Binding-site contacts:
Ligand atom O3 contacts residue TYR30 of chain 1.A at 2.9 Å.
Ligand atom O4 contacts residue TYR30 of chain 1.A at 4.3 Å.
Ligand atom O7 contacts residue PRO2 of chain 1.A at 3.0 Å (h-bond).
Ligand atom C7 contacts residue PRO2 of chain 1.A at 3.8 Å (hydrophobic).
Ligand atom O7 contacts residue PRO3 of chain 1.A at 3.2 Å (h-bond).
Ligand atom C1 contacts residue TYR30 of chain 1.A at 4.2 Å (hydrophobic).
Ligand atom O5 contacts residue THR33 of chain 1.A at 4.0 Å.
Ligand atom C1 contacts residue ASN32 of chain 1.A at 3.6 Å.
Ligand atom N2 contacts residue TYR30 of chain 1.A at 3.4 Å.
Ligand atom N2 contacts residue PRO2 of chain 1.A at 4.2 Å.
Ligand atom O5 contacts residue ASN31 of chain 1.A at 2.3 Å (h-bond).
Ligand atom C6 contacts residue THR33 of chain 1.A at 3.7 Å.
Ligand atom O5 contacts residue ASN32 of chain 1.A at 2.8 Å (h-bond).
Ligand atom C8 contacts residue PRO3 of chain 1.A at 3.9 Å (hydrophobic).
Ligand atom O6 contacts residue ASN32 of chain 1.A at 3.5 Å.
Ligand atom C7 contacts residue TYR30 of chain 1.A at 4.5 Å (hydrophobic).
Ligand atom C4 contacts residue ASN31 of chain 1.A at 4.1 Å.
Ligand atom O6 contacts residue GLU35 of chain 1.B at 3.2 Å.
Ligand atom C4 contacts residue THR33 of chain 1.A at 3.9 Å.
Ligand atom C4 contacts residue TYR30 of chain 1.A at 3.9 Å (hydrophobic).
Ligand atom C2 contacts residue ASN31 of chain 1.A at 2.4 Å.
Ligand atom C7 contacts residue PRO3 of chain 1.A at 3.6 Å (hydrophobic).
Ligand atom N2 contacts residue ASN31 of chain 1.A at 2.9 Å (h-bond).
Ligand atom C5 contacts residue ASN32 of chain 1.A at 3.5 Å.
Ligand atom C3 contacts residue ASN31 of chain 1.A at 3.7 Å.
Ligand atom O4 contacts residue THR33 of chain 1.A at 4.4 Å.
Ligand atom C2 contacts residue TYR30 of chain 1.A at 3.2 Å (hydrophobic).
Ligand atom O6 contacts residue THR33 of chain 1.A at 2.4 Å (h-bond).
Ligand atom C2 contacts residue ASN32 of chain 1.A at 4.3 Å.
Ligand atom C7 contacts residue ASN31 of chain 1.A at 3.3 Å.
Ligand atom C1 contacts residue ASN31 of chain 1.A at 1.4 Å.
Ligand atom C3 contacts residue TYR30 of chain 1.A at 3.6 Å (hydrophobic).
Ligand atom O5 contacts residue TYR30 of chain 1.A at 4.5 Å.
Ligand atom C5 contacts residue THR33 of chain 1.A at 4.3 Å.
Ligand atom O7 contacts residue ASN31 of chain 1.A at 2.6 Å (h-bond).
Ligand atom C6 contacts residue ASN32 of chain 1.A at 3.4 Å.
Ligand atom N2 contacts residue PRO3 of chain 1.A at 4.0 Å.
Ligand atom C5 contacts residue ASN31 of chain 1.A at 3.6 Å.
Ligand atom C6 contacts residue GLU35 of chain 1.B at 4.2 Å.

This protein binds this small molecule.
Small molecule (SMILES): CC(=O)N[C@@H]1[C@@H](O)[C@H](O)[C@@H](CO)O[C@H]1O

Sequence of chain 1.A:
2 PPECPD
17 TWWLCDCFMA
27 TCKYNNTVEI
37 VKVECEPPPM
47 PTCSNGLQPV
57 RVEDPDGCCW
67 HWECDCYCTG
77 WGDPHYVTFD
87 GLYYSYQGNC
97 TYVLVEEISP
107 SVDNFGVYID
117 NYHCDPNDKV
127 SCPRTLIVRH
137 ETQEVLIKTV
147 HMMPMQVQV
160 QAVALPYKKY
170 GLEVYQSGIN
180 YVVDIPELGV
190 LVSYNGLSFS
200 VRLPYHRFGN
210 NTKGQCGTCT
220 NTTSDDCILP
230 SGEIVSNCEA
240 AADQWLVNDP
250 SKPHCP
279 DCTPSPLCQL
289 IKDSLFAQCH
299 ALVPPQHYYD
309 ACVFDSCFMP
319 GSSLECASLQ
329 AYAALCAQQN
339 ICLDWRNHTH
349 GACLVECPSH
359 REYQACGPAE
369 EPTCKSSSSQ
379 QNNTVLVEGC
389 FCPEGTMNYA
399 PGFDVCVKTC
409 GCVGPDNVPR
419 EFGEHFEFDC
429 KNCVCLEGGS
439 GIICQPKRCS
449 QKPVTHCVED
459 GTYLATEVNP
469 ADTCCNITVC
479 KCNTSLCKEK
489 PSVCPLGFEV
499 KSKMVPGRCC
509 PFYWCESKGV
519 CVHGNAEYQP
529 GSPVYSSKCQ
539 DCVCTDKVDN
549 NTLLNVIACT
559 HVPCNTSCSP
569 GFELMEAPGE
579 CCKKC

Sequence of chain 1.B:
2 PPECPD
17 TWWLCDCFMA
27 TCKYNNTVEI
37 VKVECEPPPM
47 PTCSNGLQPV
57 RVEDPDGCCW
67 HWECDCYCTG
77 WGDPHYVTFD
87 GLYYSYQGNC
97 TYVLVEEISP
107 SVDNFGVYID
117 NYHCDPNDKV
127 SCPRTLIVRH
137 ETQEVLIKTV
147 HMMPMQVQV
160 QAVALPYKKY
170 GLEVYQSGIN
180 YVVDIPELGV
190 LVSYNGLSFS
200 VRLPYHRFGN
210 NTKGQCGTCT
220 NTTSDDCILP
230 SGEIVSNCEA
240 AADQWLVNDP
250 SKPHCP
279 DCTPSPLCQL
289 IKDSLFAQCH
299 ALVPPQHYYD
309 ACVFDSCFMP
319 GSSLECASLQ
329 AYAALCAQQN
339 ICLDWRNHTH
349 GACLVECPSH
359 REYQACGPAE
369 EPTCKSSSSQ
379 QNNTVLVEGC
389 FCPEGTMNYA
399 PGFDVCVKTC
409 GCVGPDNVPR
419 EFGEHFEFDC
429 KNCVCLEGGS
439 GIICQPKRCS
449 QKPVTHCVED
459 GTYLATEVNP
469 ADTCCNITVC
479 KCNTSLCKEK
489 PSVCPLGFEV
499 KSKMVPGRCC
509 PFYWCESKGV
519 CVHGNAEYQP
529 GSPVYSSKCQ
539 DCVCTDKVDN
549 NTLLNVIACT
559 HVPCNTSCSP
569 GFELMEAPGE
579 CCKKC